Binding-site contacts:
Ligand atom N2 contacts residue THR156 of chain 37.A at 4.3 Å.
Ligand atom C2 contacts residue THR156 of chain 37.A at 4.2 Å.
Ligand atom C5 contacts residue ASN154 of chain 37.A at 3.7 Å.
Ligand atom N2 contacts residue ASN154 of chain 37.A at 2.9 Å (h-bond).
Ligand atom C1 contacts residue THR156 of chain 37.A at 3.2 Å.
Ligand atom C8 contacts residue ASN154 of chain 37.A at 2.8 Å.
Ligand atom C3 contacts residue ASN154 of chain 37.A at 3.8 Å.
Ligand atom C6 contacts residue MET151 of chain 37.A at 4.0 Å (hydrophobic).
Ligand atom C2 contacts residue ASN154 of chain 37.A at 2.5 Å.
Ligand atom C4 contacts residue ASN154 of chain 37.A at 4.3 Å.
Ligand atom C1 contacts residue ASN154 of chain 37.A at 1.4 Å.
Ligand atom O5 contacts residue MET151 of chain 37.A at 3.9 Å.
Ligand atom O5 contacts residue ASN154 of chain 37.A at 2.3 Å (h-bond).
Ligand atom O5 contacts residue THR156 of chain 37.A at 3.9 Å.
Ligand atom C5 contacts residue THR156 of chain 37.A at 4.1 Å.
Ligand atom C7 contacts residue ASN154 of chain 37.A at 3.3 Å.
Ligand atom O6 contacts residue MET151 of chain 37.A at 4.0 Å.
Ligand atom O7 contacts residue ASN154 of chain 37.A at 4.3 Å.
Ligand atom C3 contacts residue THR156 of chain 37.A at 4.5 Å.

Sequence of chain 37.A:
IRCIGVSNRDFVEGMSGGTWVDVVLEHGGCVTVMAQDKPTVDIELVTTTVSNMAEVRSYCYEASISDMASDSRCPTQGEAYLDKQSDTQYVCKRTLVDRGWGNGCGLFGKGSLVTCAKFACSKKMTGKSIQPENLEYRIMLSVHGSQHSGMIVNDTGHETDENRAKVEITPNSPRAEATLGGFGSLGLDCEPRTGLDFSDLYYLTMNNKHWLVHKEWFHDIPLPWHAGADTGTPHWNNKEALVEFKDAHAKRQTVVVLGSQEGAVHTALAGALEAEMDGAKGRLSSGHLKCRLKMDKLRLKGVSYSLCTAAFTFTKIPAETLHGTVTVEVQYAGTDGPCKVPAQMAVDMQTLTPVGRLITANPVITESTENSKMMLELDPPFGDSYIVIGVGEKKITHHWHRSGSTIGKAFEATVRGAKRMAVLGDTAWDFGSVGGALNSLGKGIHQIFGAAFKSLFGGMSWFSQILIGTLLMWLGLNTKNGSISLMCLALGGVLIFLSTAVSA

This small molecule binds to this protein.
Small molecule (SMILES): CC(=O)N[C@@H]1[C@@H](O)[C@H](O)[C@@H](CO)O[C@H]1O